Sequence of chain 1.G:
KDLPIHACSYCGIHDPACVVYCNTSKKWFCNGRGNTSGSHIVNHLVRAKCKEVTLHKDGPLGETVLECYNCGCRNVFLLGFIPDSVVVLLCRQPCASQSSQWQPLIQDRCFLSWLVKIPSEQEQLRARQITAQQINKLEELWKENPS

Binding-site contacts:
Ligand atom CG2 contacts residue VAL90 of chain 1.G at 3.9 Å (hydrophobic).
Ligand atom CD1 contacts residue VAL92 of chain 1.G at 3.9 Å (hydrophobic).
Ligand atom C contacts residue VAL91 of chain 1.G at 4.0 Å (hydrophobic).
Ligand atom CD1 contacts residue LEU93 of chain 1.G at 3.7 Å (hydrophobic).
Ligand atom CA contacts residue GLU68 of chain 1.G at 3.4 Å.
Ligand atom CA contacts residue TYR70 of chain 1.G at 3.8 Å (hydrophobic).
Ligand atom O contacts residue VAL91 of chain 1.G at 2.9 Å (h-bond).
Ligand atom C contacts residue GLU68 of chain 1.G at 3.9 Å.
Ligand atom CB contacts residue GLU68 of chain 1.G at 2.9 Å.
Ligand atom CD1 contacts residue LEU128 of chain 1.G at 4.1 Å (hydrophobic).
Ligand atom N contacts residue LEU93 of chain 1.G at 3.8 Å.
Ligand atom CG1 contacts residue TYR70 of chain 1.G at 4.1 Å (hydrophobic).
Ligand atom CA contacts residue VAL91 of chain 1.G at 4.0 Å (hydrophobic).
Ligand atom CD2 contacts residue TRP127 of chain 1.G at 3.3 Å (hydrophobic).
Ligand atom C contacts residue VAL91 of chain 1.G at 3.4 Å (hydrophobic).
Ligand atom N contacts residue VAL91 of chain 1.G at 2.9 Å (h-bond).
Ligand atom O contacts residue TYR70 of chain 1.G at 4.1 Å.
Ligand atom CG2 contacts residue SER89 of chain 1.G at 3.7 Å.
Ligand atom CA contacts residue LEU93 of chain 1.G at 3.6 Å (hydrophobic).
Ligand atom CA contacts residue VAL91 of chain 1.G at 3.0 Å (hydrophobic).
Ligand atom CA contacts residue GLU68 of chain 1.G at 3.1 Å.
Ligand atom CG1 contacts residue VAL92 of chain 1.G at 4.0 Å (hydrophobic).
Ligand atom CD1 contacts residue VAL90 of chain 1.G at 3.3 Å (hydrophobic).
Ligand atom CB contacts residue LEU62 of chain 1.G at 4.1 Å (hydrophobic).
Ligand atom CG contacts residue LEU62 of chain 1.G at 4.0 Å (hydrophobic).
Ligand atom O contacts residue LEU62 of chain 1.G at 3.7 Å.
Ligand atom O contacts residue LEU93 of chain 1.G at 2.6 Å (h-bond).
Ligand atom O contacts residue VAL91 of chain 1.G at 3.8 Å.
Ligand atom CG2 contacts residue VAL91 of chain 1.G at 3.4 Å (hydrophobic).
Ligand atom CG contacts residue LEU93 of chain 1.G at 3.5 Å (hydrophobic).
Ligand atom O contacts residue VAL90 of chain 1.G at 3.8 Å.
Ligand atom CB contacts residue VAL91 of chain 1.G at 3.5 Å (hydrophobic).
Ligand atom O contacts residue TYR70 of chain 1.G at 3.9 Å.
Ligand atom CD2 contacts residue LEU93 of chain 1.G at 3.9 Å (hydrophobic).
Ligand atom N contacts residue GLU68 of chain 1.G at 3.7 Å.
Ligand atom CB contacts residue VAL91 of chain 1.G at 3.9 Å (hydrophobic).
Ligand atom O contacts residue VAL92 of chain 1.G at 3.3 Å.
Ligand atom CG1 contacts residue VAL91 of chain 1.G at 3.5 Å (hydrophobic).
Ligand atom C contacts residue LEU93 of chain 1.G at 3.2 Å (hydrophobic).
Ligand atom CD1 contacts residue LEU62 of chain 1.G at 3.1 Å (hydrophobic).

This protein binds this small molecule.
Small molecule (SMILES): CC[C@H](C)[C@H](NC(=O)CNC(=O)[C@H](C)N)C(=O)N[C@@H](CC(C)C)C(=O)N[C@H](C(=O)N[C@@H](CC(C)C)C(=O)N1CCC[C@H]1C(=O)N[C@@H](C)C=O)[C@@H](C)CC